This small molecule binds to this protein.
Small molecule (SMILES): CC(=O)N[C@@H]1[C@@H](O)[C@H](O)[C@@H](CO)O[C@H]1O

Binding-site contacts:
Ligand atom O7 contacts residue ASN240 of chain 2.A at 4.0 Å.
Ligand atom C7 contacts residue ASN240 of chain 2.A at 3.7 Å.
Ligand atom O5 contacts residue ASN240 of chain 2.A at 2.4 Å (h-bond).
Ligand atom C8 contacts residue THR239 of chain 2.A at 4.5 Å.
Ligand atom C7 contacts residue ILE238 of chain 2.A at 4.1 Å (hydrophobic).
Ligand atom C3 contacts residue ASN240 of chain 2.A at 3.8 Å.
Ligand atom N2 contacts residue ILE238 of chain 2.A at 4.0 Å.
Ligand atom C8 contacts residue ILE238 of chain 2.A at 3.2 Å (hydrophobic).
Ligand atom C4 contacts residue ASN240 of chain 2.A at 4.2 Å.
Ligand atom N2 contacts residue ASN240 of chain 2.A at 2.9 Å (h-bond).
Ligand atom C5 contacts residue ASN240 of chain 2.A at 3.6 Å.
Ligand atom C2 contacts residue ASN240 of chain 2.A at 2.5 Å.
Ligand atom C1 contacts residue ASN240 of chain 2.A at 1.4 Å.

Sequence of chain 2.A:
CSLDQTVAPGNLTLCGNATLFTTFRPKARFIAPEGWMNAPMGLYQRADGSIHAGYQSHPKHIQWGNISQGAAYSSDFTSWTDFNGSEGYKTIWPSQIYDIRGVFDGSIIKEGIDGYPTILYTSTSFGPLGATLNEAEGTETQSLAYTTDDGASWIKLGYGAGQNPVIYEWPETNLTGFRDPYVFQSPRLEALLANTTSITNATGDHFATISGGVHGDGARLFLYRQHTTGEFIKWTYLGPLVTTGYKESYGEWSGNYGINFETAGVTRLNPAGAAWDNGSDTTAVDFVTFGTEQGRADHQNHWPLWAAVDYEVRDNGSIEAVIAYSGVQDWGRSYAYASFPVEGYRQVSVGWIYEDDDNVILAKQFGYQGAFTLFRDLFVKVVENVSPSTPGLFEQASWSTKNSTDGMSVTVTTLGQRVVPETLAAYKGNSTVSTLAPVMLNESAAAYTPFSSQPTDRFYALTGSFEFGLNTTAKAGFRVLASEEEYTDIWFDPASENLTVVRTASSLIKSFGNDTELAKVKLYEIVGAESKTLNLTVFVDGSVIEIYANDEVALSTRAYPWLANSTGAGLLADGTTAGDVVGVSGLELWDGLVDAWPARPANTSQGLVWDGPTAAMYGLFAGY